A small-molecule ligand and the protein it binds are described below.
Small molecule (SMILES): CC(=O)N[C@@H]1[C@@H](O)[C@H](O)[C@@H](CO)O[C@H]1O

Binding-site contacts:
Ligand atom O7 contacts residue GLU106 of chain 1.C at 3.6 Å.
Ligand atom N2 contacts residue ASN139 of chain 1.C at 3.0 Å (h-bond).
Ligand atom O5 contacts residue ASN139 of chain 1.C at 2.4 Å (h-bond).
Ligand atom C4 contacts residue ASN139 of chain 1.C at 4.3 Å.
Ligand atom C2 contacts residue ASN139 of chain 1.C at 2.5 Å.
Ligand atom C8 contacts residue ASN139 of chain 1.C at 4.0 Å.
Ligand atom O7 contacts residue ASN139 of chain 1.C at 4.3 Å.
Ligand atom C3 contacts residue ASN139 of chain 1.C at 3.9 Å.
Ligand atom C1 contacts residue ASN139 of chain 1.C at 1.5 Å.
Ligand atom C7 contacts residue ASN139 of chain 1.C at 3.8 Å.
Ligand atom C7 contacts residue GLU106 of chain 1.C at 4.2 Å.
Ligand atom C5 contacts residue ASN139 of chain 1.C at 3.8 Å.

Sequence of chain 1.C:
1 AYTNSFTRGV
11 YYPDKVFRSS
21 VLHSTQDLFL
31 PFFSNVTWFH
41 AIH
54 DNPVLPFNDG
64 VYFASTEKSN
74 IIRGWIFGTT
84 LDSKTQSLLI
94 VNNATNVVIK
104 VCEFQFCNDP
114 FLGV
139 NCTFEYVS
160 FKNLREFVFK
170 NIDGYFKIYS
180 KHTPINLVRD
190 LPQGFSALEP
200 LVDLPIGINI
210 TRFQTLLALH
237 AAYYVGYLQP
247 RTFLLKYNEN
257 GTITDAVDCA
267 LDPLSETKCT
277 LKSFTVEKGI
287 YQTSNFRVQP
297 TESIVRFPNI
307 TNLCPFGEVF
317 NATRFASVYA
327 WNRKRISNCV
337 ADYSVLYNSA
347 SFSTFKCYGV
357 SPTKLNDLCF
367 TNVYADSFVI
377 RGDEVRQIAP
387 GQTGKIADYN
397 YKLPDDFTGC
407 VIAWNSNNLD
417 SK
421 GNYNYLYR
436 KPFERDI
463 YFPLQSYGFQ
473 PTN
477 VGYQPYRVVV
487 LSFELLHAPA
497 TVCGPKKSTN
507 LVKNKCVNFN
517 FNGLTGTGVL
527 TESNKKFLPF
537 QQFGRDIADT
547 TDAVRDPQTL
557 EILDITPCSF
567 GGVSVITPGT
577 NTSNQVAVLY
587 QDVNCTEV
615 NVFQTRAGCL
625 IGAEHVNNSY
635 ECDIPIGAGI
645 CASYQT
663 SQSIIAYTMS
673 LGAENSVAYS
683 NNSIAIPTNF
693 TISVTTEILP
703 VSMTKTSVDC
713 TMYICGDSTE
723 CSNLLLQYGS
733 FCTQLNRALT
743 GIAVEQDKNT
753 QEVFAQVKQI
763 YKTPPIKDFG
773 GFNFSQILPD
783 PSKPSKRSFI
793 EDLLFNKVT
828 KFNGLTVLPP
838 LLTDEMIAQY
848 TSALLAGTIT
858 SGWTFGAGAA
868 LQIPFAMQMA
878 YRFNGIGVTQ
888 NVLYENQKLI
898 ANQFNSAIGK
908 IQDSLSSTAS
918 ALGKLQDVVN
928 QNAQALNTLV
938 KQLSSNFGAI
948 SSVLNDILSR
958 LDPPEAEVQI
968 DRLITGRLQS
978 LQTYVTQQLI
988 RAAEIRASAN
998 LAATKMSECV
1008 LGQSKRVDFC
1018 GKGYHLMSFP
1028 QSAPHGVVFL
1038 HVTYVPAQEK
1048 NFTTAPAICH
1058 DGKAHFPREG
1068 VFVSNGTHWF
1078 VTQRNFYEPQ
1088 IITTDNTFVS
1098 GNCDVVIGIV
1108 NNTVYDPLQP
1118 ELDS